This small molecule binds to this protein.
Small molecule (SMILES): NCCNC(=O)Nc1ccccc1

Sequence of chain 3.A:
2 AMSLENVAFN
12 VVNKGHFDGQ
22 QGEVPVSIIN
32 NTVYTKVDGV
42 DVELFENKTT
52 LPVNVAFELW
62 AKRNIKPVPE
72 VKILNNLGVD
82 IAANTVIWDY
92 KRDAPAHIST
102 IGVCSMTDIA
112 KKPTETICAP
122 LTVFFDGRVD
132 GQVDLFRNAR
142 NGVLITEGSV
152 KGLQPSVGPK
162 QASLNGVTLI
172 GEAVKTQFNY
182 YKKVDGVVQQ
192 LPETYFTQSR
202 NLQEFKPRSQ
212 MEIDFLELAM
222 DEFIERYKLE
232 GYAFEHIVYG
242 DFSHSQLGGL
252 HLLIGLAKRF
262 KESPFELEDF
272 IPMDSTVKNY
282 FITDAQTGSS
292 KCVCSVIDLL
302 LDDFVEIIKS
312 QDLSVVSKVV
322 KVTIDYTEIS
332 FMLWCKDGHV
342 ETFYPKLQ

Binding-site contacts:
Ligand atom O13 contacts residue ALA95 of chain 3.A at 3.7 Å.
Ligand atom C05 contacts residue ALA95 of chain 3.A at 3.3 Å (hydrophobic).
Ligand atom N06 contacts residue ASP42 of chain 2.A at 3.6 Å.
Ligand atom C02 contacts residue ARG93 of chain 3.A at 3.8 Å.
Ligand atom N01 contacts residue MET274 of chain 3.A at 3.7 Å.
Ligand atom N01 contacts residue ARG93 of chain 3.A at 3.3 Å.
Ligand atom N01 contacts residue PRO273 of chain 3.A at 3.8 Å.
Ligand atom C10 contacts residue LEU52 of chain 3.A at 3.4 Å (hydrophobic).
Ligand atom N04 contacts residue ALA95 of chain 3.A at 3.5 Å.
Ligand atom C11 contacts residue THR51 of chain 3.A at 3.5 Å.
Ligand atom C05 contacts residue PRO96 of chain 3.A at 3.4 Å (hydrophobic).
Ligand atom C02 contacts residue ASP42 of chain 2.A at 3.6 Å.
Ligand atom N01 contacts residue VAL43 of chain 2.A at 3.7 Å.
Ligand atom C12 contacts residue ASP42 of chain 2.A at 3.4 Å.
Ligand atom C09 contacts residue HIS98 of chain 3.A at 3.8 Å.
Ligand atom C05 contacts residue VAL41 of chain 2.A at 3.5 Å (hydrophobic).
Ligand atom C02 contacts residue VAL43 of chain 2.A at 3.6 Å (hydrophobic).
Ligand atom C03 contacts residue ASP90 of chain 3.A at 3.3 Å.
Ligand atom C12 contacts residue THR51 of chain 3.A at 3.2 Å.
Ligand atom C02 contacts residue VAL41 of chain 2.A at 3.7 Å (hydrophobic).
Ligand atom C09 contacts residue LEU52 of chain 3.A at 3.7 Å (hydrophobic).
Ligand atom C11 contacts residue ASP42 of chain 2.A at 3.9 Å.
Ligand atom N06 contacts residue VAL41 of chain 2.A at 3.8 Å.
Ligand atom C09 contacts residue PRO96 of chain 3.A at 4.0 Å (hydrophobic).
Ligand atom C11 contacts residue ILE99 of chain 3.A at 3.5 Å (hydrophobic).
Ligand atom C02 contacts residue ASP90 of chain 3.A at 3.5 Å.
Ligand atom C10 contacts residue ILE99 of chain 3.A at 3.8 Å (hydrophobic).
Ligand atom C03 contacts residue ASP42 of chain 2.A at 3.8 Å.
Ligand atom C11 contacts residue LEU52 of chain 3.A at 4.0 Å (hydrophobic).
Ligand atom C07 contacts residue VAL41 of chain 2.A at 4.0 Å (hydrophobic).
Ligand atom O13 contacts residue PRO96 of chain 3.A at 2.3 Å (h-bond).
Ligand atom C07 contacts residue PRO96 of chain 3.A at 4.0 Å (hydrophobic).
Ligand atom C12 contacts residue ILE99 of chain 3.A at 4.0 Å (hydrophobic).
Ligand atom C03 contacts residue ARG93 of chain 3.A at 3.4 Å.
Ligand atom O13 contacts residue VAL41 of chain 2.A at 3.3 Å.
Ligand atom C05 contacts residue ASP42 of chain 2.A at 3.6 Å.
Ligand atom C08 contacts residue PRO96 of chain 3.A at 3.3 Å (hydrophobic).
Ligand atom N01 contacts residue ASP90 of chain 3.A at 3.0 Å (salt-bridge).
Ligand atom N04 contacts residue ASP42 of chain 2.A at 2.9 Å (salt-bridge).
Ligand atom N06 contacts residue ALA95 of chain 3.A at 3.6 Å.

Sequence of chain 2.A:
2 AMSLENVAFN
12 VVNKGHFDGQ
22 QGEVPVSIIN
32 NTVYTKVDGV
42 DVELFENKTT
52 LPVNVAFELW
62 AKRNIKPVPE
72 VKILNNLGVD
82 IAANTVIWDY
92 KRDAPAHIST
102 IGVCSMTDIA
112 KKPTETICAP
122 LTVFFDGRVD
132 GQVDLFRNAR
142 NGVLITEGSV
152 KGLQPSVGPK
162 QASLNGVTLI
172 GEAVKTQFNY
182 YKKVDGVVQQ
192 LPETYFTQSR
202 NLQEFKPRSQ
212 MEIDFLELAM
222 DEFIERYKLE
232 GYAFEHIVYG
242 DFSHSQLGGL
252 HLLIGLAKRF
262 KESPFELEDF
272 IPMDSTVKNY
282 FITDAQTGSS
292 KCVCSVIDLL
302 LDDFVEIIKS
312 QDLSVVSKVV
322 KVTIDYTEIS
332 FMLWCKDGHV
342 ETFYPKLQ